Binding-site contacts:
Ligand atom O2' contacts residue GLU181 of chain 1.B at 2.7 Å (salt-bridge).
Ligand atom C6' contacts residue ILE71 of chain 2.C at 3.5 Å (hydrophobic).
Ligand atom O5' contacts residue HIS4 of chain 2.C at 2.5 Å (h-bond).
Ligand atom O2' contacts residue PO41 of chain 1.E at 3.3 Å (h-bond).
Ligand atom C2 contacts residue PHE159 of chain 1.B at 3.3 Å (hydrophobic).
Ligand atom C4 contacts residue PHE159 of chain 1.B at 3.7 Å (hydrophobic).
Ligand atom O3' contacts residue GLU181 of chain 1.B at 2.8 Å (salt-bridge).
Ligand atom C5' contacts residue HIS4 of chain 2.C at 3.5 Å.
Ligand atom C2' contacts residue PO41 of chain 1.E at 3.6 Å.
Ligand atom C1' contacts residue SER90 of chain 1.B at 3.4 Å.
Ligand atom O2' contacts residue ARG87 of chain 1.B at 3.6 Å (salt-bridge).
Ligand atom C5 contacts residue VAL178 of chain 1.B at 3.5 Å (hydrophobic).
Ligand atom N9 contacts residue SER90 of chain 1.B at 3.6 Å.
Ligand atom C4 contacts residue VAL178 of chain 1.B at 3.6 Å (hydrophobic).
Ligand atom N7 contacts residue CYS91 of chain 1.B at 3.6 Å.
Ligand atom C5' contacts residue PHE159 of chain 1.B at 3.6 Å (hydrophobic).
Ligand atom O2' contacts residue MET180 of chain 1.B at 2.9 Å (h-bond).
Ligand atom C8 contacts residue SER90 of chain 1.B at 3.5 Å.
Ligand atom C3' contacts residue PO41 of chain 1.E at 3.5 Å.
Ligand atom C6 contacts residue PHE159 of chain 1.B at 3.8 Å (hydrophobic).
Ligand atom C6' contacts residue VAL64 of chain 1.B at 3.5 Å (hydrophobic).
Ligand atom C1' contacts residue PO41 of chain 1.E at 3.2 Å.
Ligand atom N3 contacts residue MET180 of chain 1.B at 3.4 Å.
Ligand atom O3' contacts residue PO41 of chain 1.E at 2.4 Å (h-bond).
Ligand atom O4' contacts residue PO41 of chain 1.E at 3.3 Å (h-bond).
Ligand atom O4' contacts residue ARG43 of chain 2.C at 3.8 Å.
Ligand atom C4' contacts residue ARG43 of chain 2.C at 3.7 Å.
Ligand atom N3 contacts residue PHE159 of chain 1.B at 3.5 Å.
Ligand atom C8 contacts residue CYS91 of chain 1.B at 3.8 Å (hydrophobic).
Ligand atom O2' contacts residue GLU179 of chain 1.B at 3.1 Å.
Ligand atom C2' contacts residue MET180 of chain 1.B at 3.6 Å (hydrophobic).
Ligand atom N1 contacts residue PHE159 of chain 1.B at 3.6 Å.
Ligand atom C4' contacts residue PO41 of chain 1.E at 3.6 Å.
Ligand atom C6' contacts residue HIS4 of chain 2.C at 3.1 Å.
Ligand atom C6 contacts residue VAL178 of chain 1.B at 3.8 Å (hydrophobic).
Ligand atom C5 contacts residue PHE159 of chain 1.B at 3.8 Å (hydrophobic).
Ligand atom C2 contacts residue MET180 of chain 1.B at 3.8 Å (hydrophobic).
Ligand atom O5' contacts residue PHE159 of chain 1.B at 3.3 Å.
Ligand atom C3' contacts residue GLU181 of chain 1.B at 3.5 Å.
Ligand atom N7 contacts residue GLY92 of chain 1.B at 3.4 Å (h-bond).

Sequence of chain 2.C:
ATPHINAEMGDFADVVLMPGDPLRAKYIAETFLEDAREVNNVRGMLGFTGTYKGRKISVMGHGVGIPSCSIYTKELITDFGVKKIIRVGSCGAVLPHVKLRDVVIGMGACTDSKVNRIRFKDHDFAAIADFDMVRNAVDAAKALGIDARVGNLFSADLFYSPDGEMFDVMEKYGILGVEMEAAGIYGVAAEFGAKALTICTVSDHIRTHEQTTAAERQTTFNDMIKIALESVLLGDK

Sequence of chain 1.B:
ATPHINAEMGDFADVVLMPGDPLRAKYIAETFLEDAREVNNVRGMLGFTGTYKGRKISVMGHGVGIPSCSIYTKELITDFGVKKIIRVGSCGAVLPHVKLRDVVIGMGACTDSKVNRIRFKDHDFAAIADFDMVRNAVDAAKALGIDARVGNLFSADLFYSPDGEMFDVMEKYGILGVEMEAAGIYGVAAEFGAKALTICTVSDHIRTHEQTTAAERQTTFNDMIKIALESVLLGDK

This protein binds this small molecule.
Small molecule (SMILES): Cc1ncnc2c1ncn2[C@@H]1O[C@H]([C@H](C)O)[C@@H](O)[C@H]1O